The protein below binds the small molecule below.
Small molecule (SMILES): CC(=O)N[C@@H]1[C@@H](O)[C@H](O)[C@@H](CO)O[C@H]1O

Binding-site contacts:
Ligand atom C7 contacts residue GLU167 of chain 1.B at 3.9 Å.
Ligand atom C7 contacts residue ASN185 of chain 1.B at 3.5 Å.
Ligand atom N2 contacts residue ASN185 of chain 1.B at 2.9 Å (h-bond).
Ligand atom O5 contacts residue ASN185 of chain 1.B at 2.3 Å (h-bond).
Ligand atom C5 contacts residue ASN185 of chain 1.B at 3.6 Å.
Ligand atom C1 contacts residue ASN185 of chain 1.B at 1.4 Å.
Ligand atom C4 contacts residue ASN185 of chain 1.B at 4.2 Å.
Ligand atom O7 contacts residue GLU167 of chain 1.B at 3.0 Å (salt-bridge).
Ligand atom C3 contacts residue ASN185 of chain 1.B at 3.8 Å.
Ligand atom C8 contacts residue GLU167 of chain 1.B at 3.9 Å.
Ligand atom C8 contacts residue ASN185 of chain 1.B at 3.8 Å.
Ligand atom O7 contacts residue ASN185 of chain 1.B at 3.6 Å.
Ligand atom C2 contacts residue ASN185 of chain 1.B at 2.5 Å.

Sequence of chain 1.B:
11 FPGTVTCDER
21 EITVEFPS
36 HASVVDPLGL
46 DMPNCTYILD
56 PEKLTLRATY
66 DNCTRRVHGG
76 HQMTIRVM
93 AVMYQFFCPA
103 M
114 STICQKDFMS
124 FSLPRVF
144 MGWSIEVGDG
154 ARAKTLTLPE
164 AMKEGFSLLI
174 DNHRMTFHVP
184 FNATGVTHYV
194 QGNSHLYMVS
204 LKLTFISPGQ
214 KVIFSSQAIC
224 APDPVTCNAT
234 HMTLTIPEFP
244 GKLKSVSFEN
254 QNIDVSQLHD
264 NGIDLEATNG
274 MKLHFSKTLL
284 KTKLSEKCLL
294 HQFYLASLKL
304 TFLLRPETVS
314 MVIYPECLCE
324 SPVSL